Sequence of chain 1.C:
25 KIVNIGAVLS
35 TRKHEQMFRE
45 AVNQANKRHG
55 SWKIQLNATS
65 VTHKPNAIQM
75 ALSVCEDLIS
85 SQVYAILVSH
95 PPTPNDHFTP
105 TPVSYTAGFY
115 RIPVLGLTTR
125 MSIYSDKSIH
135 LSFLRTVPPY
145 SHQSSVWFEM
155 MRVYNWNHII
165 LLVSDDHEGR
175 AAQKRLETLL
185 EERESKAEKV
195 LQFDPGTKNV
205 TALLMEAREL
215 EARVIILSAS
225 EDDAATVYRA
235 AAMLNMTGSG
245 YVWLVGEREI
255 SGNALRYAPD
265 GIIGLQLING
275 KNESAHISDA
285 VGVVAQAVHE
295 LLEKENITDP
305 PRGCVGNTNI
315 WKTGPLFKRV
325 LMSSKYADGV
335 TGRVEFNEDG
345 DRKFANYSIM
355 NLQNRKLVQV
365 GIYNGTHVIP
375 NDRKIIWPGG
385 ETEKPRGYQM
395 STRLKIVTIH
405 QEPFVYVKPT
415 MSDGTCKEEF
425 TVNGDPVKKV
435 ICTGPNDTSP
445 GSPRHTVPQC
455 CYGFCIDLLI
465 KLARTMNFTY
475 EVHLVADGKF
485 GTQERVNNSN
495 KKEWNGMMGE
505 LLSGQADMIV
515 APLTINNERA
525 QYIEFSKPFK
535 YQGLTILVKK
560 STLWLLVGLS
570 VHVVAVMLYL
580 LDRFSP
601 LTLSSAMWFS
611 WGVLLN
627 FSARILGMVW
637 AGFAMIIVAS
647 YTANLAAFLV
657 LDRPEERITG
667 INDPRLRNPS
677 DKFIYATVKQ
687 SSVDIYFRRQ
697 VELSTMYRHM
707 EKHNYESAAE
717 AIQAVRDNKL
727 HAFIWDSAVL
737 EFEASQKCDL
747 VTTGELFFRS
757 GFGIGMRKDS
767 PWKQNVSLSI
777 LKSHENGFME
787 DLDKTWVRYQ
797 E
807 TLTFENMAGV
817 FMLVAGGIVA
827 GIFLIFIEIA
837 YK

A protein and the small-molecule ligand that binds it are described below.
Small molecule (SMILES): CC(=O)N[C@@H]1[C@@H](O)[C@H](O)[C@@H](CO)O[C@H]1O

Binding-site contacts:
Ligand atom N2 contacts residue ASN471 of chain 1.C at 2.9 Å (h-bond).
Ligand atom C1 contacts residue ASN471 of chain 1.C at 1.4 Å.
Ligand atom O5 contacts residue ASN471 of chain 1.C at 2.4 Å (h-bond).
Ligand atom C2 contacts residue ASN471 of chain 1.C at 2.5 Å.
Ligand atom C3 contacts residue ASN471 of chain 1.C at 3.8 Å.
Ligand atom C5 contacts residue ASN471 of chain 1.C at 3.7 Å.
Ligand atom C7 contacts residue ASN471 of chain 1.C at 3.2 Å.
Ligand atom O7 contacts residue ASN471 of chain 1.C at 3.0 Å (h-bond).
Ligand atom C4 contacts residue ASN471 of chain 1.C at 4.2 Å.